Sequence of chain 2.A:
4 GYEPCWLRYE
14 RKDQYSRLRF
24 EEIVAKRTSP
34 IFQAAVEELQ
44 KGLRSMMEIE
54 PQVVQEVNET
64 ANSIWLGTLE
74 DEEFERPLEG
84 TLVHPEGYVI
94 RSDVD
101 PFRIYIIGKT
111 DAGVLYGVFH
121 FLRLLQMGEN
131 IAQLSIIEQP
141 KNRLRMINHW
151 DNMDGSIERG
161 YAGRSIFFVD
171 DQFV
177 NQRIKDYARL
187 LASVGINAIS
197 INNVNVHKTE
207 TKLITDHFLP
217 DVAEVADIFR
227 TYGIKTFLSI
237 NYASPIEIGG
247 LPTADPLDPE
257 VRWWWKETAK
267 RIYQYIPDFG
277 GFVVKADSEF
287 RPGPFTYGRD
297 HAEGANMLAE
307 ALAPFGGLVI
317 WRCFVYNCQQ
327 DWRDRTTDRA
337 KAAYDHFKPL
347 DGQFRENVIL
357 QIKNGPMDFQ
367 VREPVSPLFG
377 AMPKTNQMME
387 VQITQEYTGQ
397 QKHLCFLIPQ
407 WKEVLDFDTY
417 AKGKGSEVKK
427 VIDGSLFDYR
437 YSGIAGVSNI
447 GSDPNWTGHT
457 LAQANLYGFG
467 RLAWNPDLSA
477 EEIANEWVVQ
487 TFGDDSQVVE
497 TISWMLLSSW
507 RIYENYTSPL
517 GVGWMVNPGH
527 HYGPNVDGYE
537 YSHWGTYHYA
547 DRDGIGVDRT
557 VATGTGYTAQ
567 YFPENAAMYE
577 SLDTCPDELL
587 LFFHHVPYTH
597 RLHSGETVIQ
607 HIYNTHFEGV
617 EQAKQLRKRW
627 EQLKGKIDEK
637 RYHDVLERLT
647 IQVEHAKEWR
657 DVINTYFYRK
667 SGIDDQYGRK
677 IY

The small molecule below binds the protein below.
Small molecule (SMILES): CO[C@H]1[C@H](O)[C@@H](O)[C@H](O)O[C@@H]1C(=O)O

Binding-site contacts:
Ligand atom O2 contacts residue HIS527 of chain 2.A at 3.8 Å.
Ligand atom O6A contacts residue LYS359 of chain 2.A at 2.6 Å (salt-bridge).
Ligand atom O6B contacts residue LYS281 of chain 2.A at 2.8 Å (salt-bridge).
Ligand atom C6 contacts residue ARG318 of chain 2.A at 3.4 Å.
Ligand atom O5 contacts residue TRP150 of chain 2.A at 3.8 Å.
Ligand atom C6 contacts residue PHE320 of chain 2.A at 3.5 Å (hydrophobic).
Ligand atom O4 contacts residue LYS281 of chain 2.A at 3.3 Å (salt-bridge).
Ligand atom C3 contacts residue GLU158 of chain 2.A at 3.7 Å.
Ligand atom C7 contacts residue ASN199 of chain 2.A at 3.8 Å.
Ligand atom C4 contacts residue TRP150 of chain 2.A at 3.6 Å (hydrophobic).
Ligand atom O2 contacts residue GLU392 of chain 2.A at 2.6 Å (salt-bridge).
Ligand atom O2 contacts residue ARG159 of chain 2.A at 3.0 Å (salt-bridge).
Ligand atom C1 contacts residue XYP2 of chain 2.B at 3.6 Å.
Ligand atom O4 contacts residue ASN201 of chain 2.A at 3.3 Å (h-bond).
Ligand atom O5 contacts residue LYS359 of chain 2.A at 3.2 Å (salt-bridge).
Ligand atom O1 contacts residue ASP364 of chain 2.A at 2.6 Å (salt-bridge).
Ligand atom C3 contacts residue XYP2 of chain 2.B at 3.8 Å.
Ligand atom O6A contacts residue ARG318 of chain 2.A at 2.6 Å (salt-bridge).
Ligand atom O3 contacts residue GLU158 of chain 2.A at 2.7 Å (salt-bridge).
Ligand atom C6 contacts residue LYS281 of chain 2.A at 3.7 Å.
Ligand atom C7 contacts residue VAL200 of chain 2.A at 3.5 Å (hydrophobic).
Ligand atom C5 contacts residue PHE320 of chain 2.A at 3.6 Å (hydrophobic).
Ligand atom O5 contacts residue ASP364 of chain 2.A at 3.6 Å (salt-bridge).
Ligand atom C5 contacts residue GLU285 of chain 2.A at 3.6 Å.
Ligand atom O6B contacts residue PHE320 of chain 2.A at 3.7 Å.
Ligand atom O3 contacts residue ARG159 of chain 2.A at 3.0 Å (salt-bridge).
Ligand atom O6A contacts residue PHE320 of chain 2.A at 3.7 Å.
Ligand atom O1 contacts residue TYR393 of chain 2.A at 3.8 Å.
Ligand atom O6B contacts residue ARG318 of chain 2.A at 3.0 Å (salt-bridge).
Ligand atom O1 contacts residue GLU392 of chain 2.A at 2.9 Å (salt-bridge).
Ligand atom O4 contacts residue GLU158 of chain 2.A at 3.6 Å (salt-bridge).
Ligand atom C2 contacts residue ARG159 of chain 2.A at 3.7 Å.
Ligand atom C7 contacts residue ASN201 of chain 2.A at 3.2 Å.
Ligand atom C2 contacts residue XYP2 of chain 2.B at 3.8 Å.
Ligand atom O2 contacts residue XYP2 of chain 2.B at 3.5 Å (h-bond).
Ligand atom C1 contacts residue ASP364 of chain 2.A at 3.3 Å.
Ligand atom O6A contacts residue TRP150 of chain 2.A at 3.6 Å.
Ligand atom C6 contacts residue LYS359 of chain 2.A at 3.6 Å.
Ligand atom C1 contacts residue GLU392 of chain 2.A at 3.7 Å.
Ligand atom C2 contacts residue GLU392 of chain 2.A at 3.2 Å.